Binding-site contacts:
Ligand atom O3 contacts residue LYS106 of chain 1.C at 3.2 Å (salt-bridge).
Ligand atom O1 contacts residue TYR108 of chain 1.C at 3.8 Å.
Ligand atom C1 contacts residue THR81 of chain 1.C at 4.0 Å.
Ligand atom O1 contacts residue HIS220 of chain 1.C at 3.0 Å (h-bond).
Ligand atom C3 contacts residue LYS106 of chain 1.C at 4.0 Å.
Ligand atom C1 contacts residue GLY55 of chain 1.C at 4.0 Å.
Ligand atom C1 contacts residue HIS220 of chain 1.C at 2.6 Å.
Ligand atom C3 contacts residue HIS58 of chain 1.C at 3.8 Å.
Ligand atom C1 contacts residue ASP111 of chain 1.C at 3.2 Å.
Ligand atom O1 contacts residue PHE80 of chain 1.C at 4.4 Å.
Ligand atom C2 contacts residue PHE80 of chain 1.C at 4.0 Å (hydrophobic).
Ligand atom C1 contacts residue SER82 of chain 1.C at 3.8 Å.
Ligand atom O3 contacts residue ASP111 of chain 1.C at 2.7 Å (salt-bridge).
Ligand atom O1 contacts residue SER82 of chain 1.C at 4.5 Å.
Ligand atom O1 contacts residue ASP111 of chain 1.C at 2.5 Å (salt-bridge).
Ligand atom C2 contacts residue HIS58 of chain 1.C at 3.6 Å.
Ligand atom C2 contacts residue ASP111 of chain 1.C at 4.2 Å.
Ligand atom C2 contacts residue HIS220 of chain 1.C at 1.5 Å.
Ligand atom C3 contacts residue ASP111 of chain 1.C at 3.5 Å.
Ligand atom C2 contacts residue THR81 of chain 1.C at 4.5 Å.
Ligand atom O2 contacts residue THR81 of chain 1.C at 3.8 Å.
Ligand atom O2 contacts residue PHE80 of chain 1.C at 3.5 Å.
Ligand atom C3 contacts residue HIS220 of chain 1.C at 2.2 Å.
Ligand atom C3 contacts residue TYR108 of chain 1.C at 3.9 Å (hydrophobic).
Ligand atom O3 contacts residue GLY54 of chain 1.C at 3.5 Å.
Ligand atom C2 contacts residue GLY55 of chain 1.C at 3.9 Å.
Ligand atom C1 contacts residue PHE80 of chain 1.C at 3.5 Å (hydrophobic).
Ligand atom O2 contacts residue HIS220 of chain 1.C at 2.4 Å (h-bond).
Ligand atom C3 contacts residue ILE219 of chain 1.C at 4.4 Å (hydrophobic).
Ligand atom O2 contacts residue HIS58 of chain 1.C at 2.8 Å (h-bond).
Ligand atom O3 contacts residue HIS220 of chain 1.C at 3.5 Å (h-bond).
Ligand atom C3 contacts residue GLY55 of chain 1.C at 4.1 Å.
Ligand atom O3 contacts residue HIS58 of chain 1.C at 4.1 Å.
Ligand atom O2 contacts residue GLY54 of chain 1.C at 4.4 Å.
Ligand atom O2 contacts residue GLY55 of chain 1.C at 3.1 Å (h-bond).
Ligand atom O3 contacts residue GLY55 of chain 1.C at 3.1 Å (h-bond).

Sequence of chain 1.C:
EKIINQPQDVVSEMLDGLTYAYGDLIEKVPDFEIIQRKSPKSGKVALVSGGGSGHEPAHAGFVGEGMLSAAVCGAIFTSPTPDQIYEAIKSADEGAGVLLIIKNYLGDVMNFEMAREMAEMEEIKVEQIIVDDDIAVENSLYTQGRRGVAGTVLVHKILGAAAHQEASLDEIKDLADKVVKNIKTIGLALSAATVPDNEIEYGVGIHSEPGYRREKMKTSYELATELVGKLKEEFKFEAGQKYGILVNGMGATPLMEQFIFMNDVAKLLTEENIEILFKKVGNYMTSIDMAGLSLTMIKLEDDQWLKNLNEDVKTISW

The protein below binds the small molecule below.
Small molecule (SMILES): O=C(CO)CO